A small-molecule ligand and the protein it binds are described below.
Small molecule (SMILES): CC(=O)C(=O)O

Binding-site contacts:
Ligand atom CB contacts residue EJA205 of chain 1.F at 3.1 Å.
Ligand atom C contacts residue ASP167 of chain 1.F at 3.6 Å.
Ligand atom CA contacts residue ARG242 of chain 1.F at 3.8 Å.
Ligand atom OXT contacts residue LEU362 of chain 1.F at 3.9 Å.
Ligand atom CB contacts residue MG1 of chain 1.Z at 4.2 Å.
Ligand atom O3 contacts residue MG1 of chain 1.Z at 2.0 Å.
Ligand atom O contacts residue ASP122 of chain 1.F at 3.9 Å.
Ligand atom CB contacts residue ARG242 of chain 1.F at 3.8 Å.
Ligand atom O3 contacts residue HIS194 of chain 1.F at 3.8 Å.
Ligand atom OXT contacts residue SER105 of chain 1.F at 2.6 Å (h-bond).
Ligand atom C contacts residue TRP107 of chain 1.F at 3.7 Å (hydrophobic).
Ligand atom O3 contacts residue EJA205 of chain 1.F at 3.6 Å (h-bond).
Ligand atom C contacts residue GLY106 of chain 1.F at 3.9 Å.
Ligand atom CB contacts residue TRP297 of chain 1.F at 3.7 Å (hydrophobic).
Ligand atom CB contacts residue ASN327 of chain 1.F at 4.1 Å.
Ligand atom CA contacts residue TYR103 of chain 1.F at 3.2 Å (hydrophobic).
Ligand atom O contacts residue EJA205 of chain 1.F at 4.2 Å.
Ligand atom O3 contacts residue ARG242 of chain 1.F at 3.1 Å (salt-bridge).
Ligand atom O contacts residue ASP167 of chain 1.F at 3.0 Å (salt-bridge).
Ligand atom C contacts residue TYR103 of chain 1.F at 3.6 Å (hydrophobic).
Ligand atom O contacts residue MG1 of chain 1.Z at 2.2 Å.
Ligand atom C contacts residue SER105 of chain 1.F at 3.3 Å.
Ligand atom OXT contacts residue TYR103 of chain 1.F at 3.7 Å.
Ligand atom O contacts residue GLY106 of chain 1.F at 3.1 Å (h-bond).
Ligand atom CA contacts residue ASP167 of chain 1.F at 3.6 Å.
Ligand atom CB contacts residue THR361 of chain 1.F at 3.6 Å.
Ligand atom O3 contacts residue ASP167 of chain 1.F at 2.9 Å (salt-bridge).
Ligand atom OXT contacts residue EJA205 of chain 1.F at 3.9 Å.
Ligand atom CA contacts residue MG1 of chain 1.Z at 2.8 Å.
Ligand atom O3 contacts residue TRP297 of chain 1.F at 4.2 Å.
Ligand atom CB contacts residue TYR103 of chain 1.F at 3.3 Å (hydrophobic).
Ligand atom C contacts residue EJA205 of chain 1.F at 3.6 Å.
Ligand atom O contacts residue SER105 of chain 1.F at 3.2 Å (h-bond).
Ligand atom CA contacts residue EJA205 of chain 1.F at 3.1 Å.
Ligand atom C contacts residue MG1 of chain 1.Z at 2.9 Å.
Ligand atom O contacts residue TRP107 of chain 1.F at 2.5 Å (h-bond).
Ligand atom OXT contacts residue TRP107 of chain 1.F at 3.6 Å.
Ligand atom O3 contacts residue TYR103 of chain 1.F at 3.7 Å.
Ligand atom OXT contacts residue THR361 of chain 1.F at 3.4 Å.
Ligand atom OXT contacts residue MG1 of chain 1.Z at 4.1 Å.

Sequence of chain 1.F:
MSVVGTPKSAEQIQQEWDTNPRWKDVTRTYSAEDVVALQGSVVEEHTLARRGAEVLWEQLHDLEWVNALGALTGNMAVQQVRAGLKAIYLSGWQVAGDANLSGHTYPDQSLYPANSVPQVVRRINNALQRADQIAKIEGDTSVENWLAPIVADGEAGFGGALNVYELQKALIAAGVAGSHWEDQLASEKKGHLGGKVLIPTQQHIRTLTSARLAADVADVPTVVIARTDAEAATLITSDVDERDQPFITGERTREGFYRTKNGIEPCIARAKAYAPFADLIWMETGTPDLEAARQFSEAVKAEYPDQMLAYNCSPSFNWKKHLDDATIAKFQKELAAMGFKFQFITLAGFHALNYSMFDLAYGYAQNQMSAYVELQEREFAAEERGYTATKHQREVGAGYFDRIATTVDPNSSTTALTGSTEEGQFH